Binding-site contacts:
Ligand atom N2 contacts residue ASN203 of chain 1.A at 3.1 Å (h-bond).
Ligand atom C2 contacts residue THR205 of chain 1.A at 3.4 Å.
Ligand atom N2 contacts residue THR205 of chain 1.A at 4.3 Å.
Ligand atom O5 contacts residue THR205 of chain 1.A at 3.9 Å.
Ligand atom C5 contacts residue ASN203 of chain 1.A at 3.7 Å.
Ligand atom C7 contacts residue ASN203 of chain 1.A at 3.3 Å.
Ligand atom C3 contacts residue THR205 of chain 1.A at 3.9 Å.
Ligand atom C1 contacts residue ASN203 of chain 1.A at 1.4 Å.
Ligand atom C4 contacts residue ASN203 of chain 1.A at 4.2 Å.
Ligand atom C4 contacts residue THR205 of chain 1.A at 3.8 Å.
Ligand atom N2 contacts residue ALA206 of chain 1.A at 4.1 Å.
Ligand atom O7 contacts residue ASN203 of chain 1.A at 3.0 Å (h-bond).
Ligand atom O5 contacts residue ASN203 of chain 1.A at 2.3 Å (h-bond).
Ligand atom C3 contacts residue ASN203 of chain 1.A at 3.8 Å.
Ligand atom C5 contacts residue THR205 of chain 1.A at 4.5 Å.
Ligand atom O3 contacts residue THR205 of chain 1.A at 4.0 Å.
Ligand atom C8 contacts residue ASN203 of chain 1.A at 4.1 Å.
Ligand atom C2 contacts residue ASN203 of chain 1.A at 2.5 Å.
Ligand atom C1 contacts residue THR205 of chain 1.A at 4.0 Å.

Sequence of chain 1.A:
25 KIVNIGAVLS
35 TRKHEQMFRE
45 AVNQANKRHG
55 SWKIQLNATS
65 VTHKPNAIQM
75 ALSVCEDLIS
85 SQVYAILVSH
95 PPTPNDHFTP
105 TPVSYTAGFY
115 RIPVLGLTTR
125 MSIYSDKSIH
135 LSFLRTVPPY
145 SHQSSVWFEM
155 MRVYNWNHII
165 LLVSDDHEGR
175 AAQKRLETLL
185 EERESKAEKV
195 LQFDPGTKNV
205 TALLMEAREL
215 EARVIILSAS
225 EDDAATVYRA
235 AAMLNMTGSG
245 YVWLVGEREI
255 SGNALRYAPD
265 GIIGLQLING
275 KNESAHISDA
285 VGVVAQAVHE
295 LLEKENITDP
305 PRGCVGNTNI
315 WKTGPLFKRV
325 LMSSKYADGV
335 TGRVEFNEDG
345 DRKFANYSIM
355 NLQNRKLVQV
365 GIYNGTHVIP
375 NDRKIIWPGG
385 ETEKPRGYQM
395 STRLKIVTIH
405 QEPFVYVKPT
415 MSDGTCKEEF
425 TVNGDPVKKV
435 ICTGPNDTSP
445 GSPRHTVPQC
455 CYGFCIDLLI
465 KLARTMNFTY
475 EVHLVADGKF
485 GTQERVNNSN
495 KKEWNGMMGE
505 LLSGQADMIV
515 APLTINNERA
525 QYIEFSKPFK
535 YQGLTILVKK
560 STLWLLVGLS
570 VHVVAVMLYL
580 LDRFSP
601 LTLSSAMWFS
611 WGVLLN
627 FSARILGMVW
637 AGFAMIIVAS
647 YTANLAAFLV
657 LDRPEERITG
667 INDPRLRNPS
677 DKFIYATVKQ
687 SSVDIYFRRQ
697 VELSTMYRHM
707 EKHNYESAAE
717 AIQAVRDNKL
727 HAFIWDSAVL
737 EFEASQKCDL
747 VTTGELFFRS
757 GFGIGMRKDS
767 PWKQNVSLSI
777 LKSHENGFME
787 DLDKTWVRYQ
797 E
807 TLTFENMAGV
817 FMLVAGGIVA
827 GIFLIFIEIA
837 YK

A protein and the small-molecule ligand that binds it are described below.
Small molecule (SMILES): CC(=O)N[C@@H]1[C@@H](O)[C@H](O)[C@@H](CO)O[C@H]1O